This small molecule binds to this protein.
Small molecule (SMILES): COc1ccc(C(=O)CSc2nc3c(=O)[nH]c(N)nc3[nH]2)cc1

Sequence of chain 1.B:
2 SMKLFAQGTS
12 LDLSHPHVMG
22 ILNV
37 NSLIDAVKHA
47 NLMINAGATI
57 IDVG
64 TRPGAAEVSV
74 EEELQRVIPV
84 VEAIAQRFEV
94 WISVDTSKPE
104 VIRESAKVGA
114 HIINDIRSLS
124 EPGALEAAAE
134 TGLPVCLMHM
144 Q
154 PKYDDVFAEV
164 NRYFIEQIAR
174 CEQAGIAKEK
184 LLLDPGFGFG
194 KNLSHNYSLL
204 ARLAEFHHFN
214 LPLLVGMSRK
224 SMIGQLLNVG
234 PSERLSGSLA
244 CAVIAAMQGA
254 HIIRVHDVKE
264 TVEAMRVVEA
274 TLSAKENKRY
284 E

Binding-site contacts:
Ligand atom N5 contacts residue ASN117 of chain 1.B at 2.9 Å (h-bond).
Ligand atom N1 contacts residue ARG257 of chain 1.B at 3.4 Å (salt-bridge).
Ligand atom N3 contacts residue ILE119 of chain 1.B at 4.0 Å.
Ligand atom C5 contacts residue ASN117 of chain 1.B at 3.6 Å.
Ligand atom C2 contacts residue LYS223 of chain 1.B at 3.8 Å.
Ligand atom C2 contacts residue PHE192 of chain 1.B at 3.6 Å (hydrophobic).
Ligand atom N2 contacts residue ARG257 of chain 1.B at 3.4 Å.
Ligand atom C5 contacts residue ASP187 of chain 1.B at 3.2 Å.
Ligand atom C4 contacts residue ARG257 of chain 1.B at 3.6 Å.
Ligand atom C2 contacts residue ARG257 of chain 1.B at 3.6 Å.
Ligand atom N3 contacts residue ASN117 of chain 1.B at 3.2 Å (h-bond).
Ligand atom O1 contacts residue LYS223 of chain 1.B at 2.8 Å (salt-bridge).
Ligand atom N4 contacts residue MET141 of chain 1.B at 3.6 Å.
Ligand atom C3 contacts residue PHE192 of chain 1.B at 3.6 Å (hydrophobic).
Ligand atom C8 contacts residue LYS223 of chain 1.B at 4.0 Å.
Ligand atom O2 contacts residue ARG257 of chain 1.B at 3.3 Å (salt-bridge).
Ligand atom N3 contacts residue ARG257 of chain 1.B at 3.8 Å.
Ligand atom S1 contacts residue ARG257 of chain 1.B at 3.9 Å.
Ligand atom C7 contacts residue LYS223 of chain 1.B at 3.9 Å.
Ligand atom C3 contacts residue ARG257 of chain 1.B at 3.2 Å.
Ligand atom C1 contacts residue PHE192 of chain 1.B at 3.9 Å (hydrophobic).
Ligand atom C14 contacts residue ARG237 of chain 1.B at 3.5 Å.
Ligand atom O1 contacts residue ASP187 of chain 1.B at 4.0 Å.
Ligand atom N1 contacts residue LYS223 of chain 1.B at 3.2 Å (salt-bridge).
Ligand atom C5 contacts residue MET141 of chain 1.B at 3.9 Å (hydrophobic).
Ligand atom S1 contacts residue PHE192 of chain 1.B at 4.0 Å.
Ligand atom O1 contacts residue GLY219 of chain 1.B at 3.2 Å (h-bond).
Ligand atom C14 contacts residue ARG222 of chain 1.B at 3.6 Å.
Ligand atom C1 contacts residue LYS223 of chain 1.B at 3.7 Å.
Ligand atom N4 contacts residue ASP187 of chain 1.B at 2.6 Å (salt-bridge).
Ligand atom N5 contacts residue ASP187 of chain 1.B at 2.7 Å (salt-bridge).
Ligand atom N5 contacts residue LEU217 of chain 1.B at 3.5 Å.
Ligand atom N1 contacts residue PHE192 of chain 1.B at 3.2 Å.
Ligand atom O3 contacts residue ARG222 of chain 1.B at 3.9 Å.
Ligand atom C10 contacts residue ARG222 of chain 1.B at 3.8 Å.
Ligand atom O1 contacts residue PHE192 of chain 1.B at 3.8 Å.
Ligand atom C1 contacts residue MET141 of chain 1.B at 3.9 Å (hydrophobic).
Ligand atom N2 contacts residue ILE119 of chain 1.B at 4.0 Å.
Ligand atom C1 contacts residue ASP187 of chain 1.B at 3.7 Å.
Ligand atom C6 contacts residue LYS223 of chain 1.B at 3.6 Å.